Sequence of chain 1.B:
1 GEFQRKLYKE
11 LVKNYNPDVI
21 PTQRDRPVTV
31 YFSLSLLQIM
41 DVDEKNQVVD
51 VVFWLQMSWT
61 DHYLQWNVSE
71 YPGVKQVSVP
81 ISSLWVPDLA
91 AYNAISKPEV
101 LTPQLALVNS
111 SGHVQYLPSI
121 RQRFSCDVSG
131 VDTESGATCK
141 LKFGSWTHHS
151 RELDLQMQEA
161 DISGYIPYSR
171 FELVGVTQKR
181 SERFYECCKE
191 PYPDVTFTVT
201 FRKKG

The small molecule below binds the protein below.
Small molecule (SMILES): CN1[C@@H](CC(=O)c2ccccc2)CCC[C@H]1C[C@H](O)c1ccccc1

Binding-site contacts:
Ligand atom C7 contacts residue CYS187 of chain 1.A at 3.6 Å (hydrophobic).
Ligand atom C10 contacts residue TRP54 of chain 1.B at 3.5 Å (hydrophobic).
Ligand atom C6 contacts residue GLN56 of chain 1.B at 3.4 Å.
Ligand atom C5 contacts residue LEU117 of chain 1.B at 3.1 Å (hydrophobic).
Ligand atom C2 contacts residue CYS187 of chain 1.A at 3.2 Å (hydrophobic).
Ligand atom C18 contacts residue TYR92 of chain 1.A at 4.1 Å (hydrophobic).
Ligand atom C12 contacts residue TYR192 of chain 1.A at 3.9 Å (hydrophobic).
Ligand atom O2 contacts residue TRP54 of chain 1.B at 3.5 Å.
Ligand atom C14 contacts residue TRP146 of chain 1.A at 3.5 Å (hydrophobic).
Ligand atom C6 contacts residue LEU117 of chain 1.B at 3.7 Å (hydrophobic).
Ligand atom C3 contacts residue TYR185 of chain 1.A at 4.0 Å (hydrophobic).
Ligand atom C17 contacts residue TRP146 of chain 1.A at 4.0 Å (hydrophobic).
Ligand atom C2 contacts residue LEU117 of chain 1.B at 3.2 Å (hydrophobic).
Ligand atom C21 contacts residue LEU37 of chain 1.B at 3.5 Å (hydrophobic).
Ligand atom C15 contacts residue SER145 of chain 1.A at 3.7 Å.
Ligand atom C20 contacts residue TYR92 of chain 1.A at 3.1 Å (hydrophobic).
Ligand atom C19 contacts residue TRP146 of chain 1.A at 3.8 Å (hydrophobic).
Ligand atom C13 contacts residue TYR92 of chain 1.A at 3.5 Å (hydrophobic).
Ligand atom C1 contacts residue LEU117 of chain 1.B at 4.2 Å (hydrophobic).
Ligand atom C6 contacts residue CYS187 of chain 1.A at 3.5 Å (hydrophobic).
Ligand atom O1 contacts residue TYR185 of chain 1.A at 3.2 Å.
Ligand atom C7 contacts residue TRP54 of chain 1.B at 3.7 Å (hydrophobic).
Ligand atom C21 contacts residue TYR92 of chain 1.A at 3.7 Å (hydrophobic).
Ligand atom C10 contacts residue TRP146 of chain 1.A at 4.1 Å (hydrophobic).
Ligand atom C5 contacts residue CYS187 of chain 1.A at 3.2 Å (hydrophobic).
Ligand atom C3 contacts residue CYS187 of chain 1.A at 3.9 Å (hydrophobic).
Ligand atom C12 contacts residue TRP146 of chain 1.A at 3.5 Å (hydrophobic).
Ligand atom C13 contacts residue TRP146 of chain 1.A at 3.5 Å (hydrophobic).
Ligand atom C1 contacts residue CYS187 of chain 1.A at 3.2 Å (hydrophobic).
Ligand atom C11 contacts residue TYR185 of chain 1.A at 4.0 Å (hydrophobic).
Ligand atom C4 contacts residue CYS187 of chain 1.A at 3.4 Å (hydrophobic).
Ligand atom C19 contacts residue TRP54 of chain 1.B at 3.5 Å (hydrophobic).
Ligand atom C15 contacts residue TYR185 of chain 1.A at 4.1 Å (hydrophobic).
Ligand atom C10 contacts residue LEU37 of chain 1.B at 3.8 Å (hydrophobic).
Ligand atom C22 contacts residue TRP146 of chain 1.A at 3.9 Å (hydrophobic).
Ligand atom C4 contacts residue TRP54 of chain 1.B at 3.4 Å (hydrophobic).
Ligand atom C7 contacts residue GLN56 of chain 1.B at 3.3 Å.
Ligand atom C1 contacts residue TRP54 of chain 1.B at 4.1 Å (hydrophobic).
Ligand atom C15 contacts residue TYR92 of chain 1.A at 3.0 Å (hydrophobic).
Ligand atom C9 contacts residue TYR185 of chain 1.A at 3.9 Å (hydrophobic).

Sequence of chain 1.A:
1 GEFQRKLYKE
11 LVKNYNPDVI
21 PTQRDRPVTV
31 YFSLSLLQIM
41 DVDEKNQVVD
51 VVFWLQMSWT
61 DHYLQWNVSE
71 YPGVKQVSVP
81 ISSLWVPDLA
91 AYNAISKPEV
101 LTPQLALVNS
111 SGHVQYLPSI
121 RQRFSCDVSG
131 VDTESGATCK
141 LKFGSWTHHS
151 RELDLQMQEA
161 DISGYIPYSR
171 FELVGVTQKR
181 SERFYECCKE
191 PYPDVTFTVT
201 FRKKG